The protein below binds the small molecule below.
Small molecule (SMILES): CC(=O)N[C@H]1[C@H]([C@H](O)[C@H](O)CO)O[C@@](O)(C(=O)O)C[C@@H]1O

Sequence of chain 55.A:
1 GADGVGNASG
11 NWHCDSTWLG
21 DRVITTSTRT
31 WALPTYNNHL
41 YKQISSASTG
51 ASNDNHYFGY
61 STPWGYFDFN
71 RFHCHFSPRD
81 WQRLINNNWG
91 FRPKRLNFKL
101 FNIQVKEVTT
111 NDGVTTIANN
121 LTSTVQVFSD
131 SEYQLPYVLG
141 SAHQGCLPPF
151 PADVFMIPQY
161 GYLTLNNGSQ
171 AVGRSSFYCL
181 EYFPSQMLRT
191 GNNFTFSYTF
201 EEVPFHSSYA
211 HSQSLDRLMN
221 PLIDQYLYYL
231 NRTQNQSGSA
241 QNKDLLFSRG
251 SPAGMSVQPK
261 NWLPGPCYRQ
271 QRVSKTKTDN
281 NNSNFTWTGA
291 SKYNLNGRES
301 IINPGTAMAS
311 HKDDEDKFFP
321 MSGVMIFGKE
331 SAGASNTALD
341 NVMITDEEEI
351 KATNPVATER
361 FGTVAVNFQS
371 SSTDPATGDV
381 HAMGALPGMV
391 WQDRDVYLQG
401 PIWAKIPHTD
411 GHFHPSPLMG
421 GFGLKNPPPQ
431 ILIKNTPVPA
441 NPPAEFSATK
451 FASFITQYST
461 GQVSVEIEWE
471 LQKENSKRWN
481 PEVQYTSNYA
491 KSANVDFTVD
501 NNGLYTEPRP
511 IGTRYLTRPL

Binding-site contacts:
Ligand atom C3 contacts residue THR286 of chain 8.A at 3.5 Å.
Ligand atom O2 contacts residue THR286 of chain 8.A at 4.0 Å.
Ligand atom O1A contacts residue ASN231 of chain 55.A at 2.7 Å (h-bond).
Ligand atom C2 contacts residue THR286 of chain 8.A at 4.2 Å.
Ligand atom C3 contacts residue TRP287 of chain 8.A at 4.1 Å (hydrophobic).
Ligand atom C4 contacts residue VAL257 of chain 55.A at 4.4 Å (hydrophobic).
Ligand atom C1 contacts residue ASN231 of chain 55.A at 3.6 Å.
Ligand atom O4 contacts residue TRP287 of chain 8.A at 4.1 Å.
Ligand atom O10 contacts residue SER256 of chain 55.A at 3.5 Å (h-bond).
Ligand atom O4 contacts residue VAL257 of chain 55.A at 3.1 Å.
Ligand atom C10 contacts residue SER256 of chain 55.A at 4.2 Å.
Ligand atom C2 contacts residue ASN231 of chain 55.A at 4.0 Å.
Ligand atom O2 contacts residue ASN284 of chain 8.A at 3.0 Å (h-bond).
Ligand atom O1B contacts residue ASN284 of chain 8.A at 3.7 Å.
Ligand atom C11 contacts residue GLY254 of chain 55.A at 3.6 Å.
Ligand atom C11 contacts residue ALA253 of chain 55.A at 3.6 Å (hydrophobic).
Ligand atom O2 contacts residue TRP287 of chain 8.A at 4.5 Å.
Ligand atom C2 contacts residue ASN284 of chain 8.A at 3.9 Å.
Ligand atom O2 contacts residue ASN231 of chain 55.A at 4.2 Å.
Ligand atom C5 contacts residue ASN231 of chain 55.A at 4.5 Å.
Ligand atom C1 contacts residue ARG232 of chain 55.A at 3.6 Å.
Ligand atom C11 contacts residue ASN55 of chain 8.A at 3.2 Å.
Ligand atom O1B contacts residue ASN231 of chain 55.A at 4.3 Å.
Ligand atom O1A contacts residue ASN284 of chain 8.A at 4.5 Å.
Ligand atom O10 contacts residue ASN55 of chain 8.A at 3.4 Å (h-bond).
Ligand atom O1A contacts residue THR286 of chain 8.A at 4.2 Å.
Ligand atom C1 contacts residue ASN284 of chain 8.A at 3.8 Å.
Ligand atom C4 contacts residue ASN231 of chain 55.A at 3.5 Å.
Ligand atom C10 contacts residue ASN55 of chain 8.A at 3.8 Å.
Ligand atom O4 contacts residue ASN231 of chain 55.A at 4.2 Å.
Ligand atom O1B contacts residue ARG232 of chain 55.A at 2.5 Å (salt-bridge).
Ligand atom O1A contacts residue ARG232 of chain 55.A at 3.5 Å.
Ligand atom O10 contacts residue SER52 of chain 8.A at 4.4 Å.
Ligand atom C3 contacts residue ASN231 of chain 55.A at 3.9 Å.
Ligand atom O2 contacts residue ARG232 of chain 55.A at 4.5 Å.
Ligand atom C11 contacts residue SER256 of chain 55.A at 4.3 Å.

Sequence of chain 8.A:
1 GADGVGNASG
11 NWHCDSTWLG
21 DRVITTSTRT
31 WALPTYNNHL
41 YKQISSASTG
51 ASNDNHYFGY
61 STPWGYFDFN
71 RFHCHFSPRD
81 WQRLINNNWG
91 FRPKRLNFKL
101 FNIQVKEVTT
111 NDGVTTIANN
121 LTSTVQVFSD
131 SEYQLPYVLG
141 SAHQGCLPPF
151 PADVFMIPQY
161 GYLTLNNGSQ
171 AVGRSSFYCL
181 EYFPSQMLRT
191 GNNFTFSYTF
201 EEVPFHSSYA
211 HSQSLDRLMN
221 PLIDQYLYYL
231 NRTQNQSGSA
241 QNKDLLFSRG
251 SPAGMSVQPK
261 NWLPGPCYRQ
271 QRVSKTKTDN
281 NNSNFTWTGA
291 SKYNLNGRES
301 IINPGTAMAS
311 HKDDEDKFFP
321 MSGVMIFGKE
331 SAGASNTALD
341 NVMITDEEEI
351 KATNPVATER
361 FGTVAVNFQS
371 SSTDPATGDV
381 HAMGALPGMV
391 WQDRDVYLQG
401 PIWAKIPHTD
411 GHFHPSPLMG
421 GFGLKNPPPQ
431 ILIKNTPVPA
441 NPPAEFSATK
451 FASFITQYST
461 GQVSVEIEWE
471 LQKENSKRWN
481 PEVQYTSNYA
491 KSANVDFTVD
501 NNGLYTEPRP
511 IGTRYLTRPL